Sequence of chain 1.B:
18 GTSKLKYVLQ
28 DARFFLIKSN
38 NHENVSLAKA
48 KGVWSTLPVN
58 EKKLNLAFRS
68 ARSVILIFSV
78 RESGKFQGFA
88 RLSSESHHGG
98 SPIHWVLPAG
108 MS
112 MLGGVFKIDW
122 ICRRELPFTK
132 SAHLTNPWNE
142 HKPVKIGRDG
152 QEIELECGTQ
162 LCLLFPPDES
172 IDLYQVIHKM

Binding-site contacts:
Ligand atom C06 contacts residue SER52 of chain 1.B at 4.1 Å.
Ligand atom C05 contacts residue ASN41 of chain 1.B at 4.2 Å.
Ligand atom N08 contacts residue SO41 of chain 1.J at 2.8 Å (h-bond).
Ligand atom C06 contacts residue TRP102 of chain 1.B at 3.5 Å (hydrophobic).
Ligand atom OXY contacts residue THR53 of chain 1.B at 4.1 Å.
Ligand atom C07 contacts residue SER52 of chain 1.B at 3.4 Å.
Ligand atom C04 contacts residue SO41 of chain 1.J at 3.0 Å.
Ligand atom C05 contacts residue SER52 of chain 1.B at 4.4 Å.
Ligand atom O09 contacts residue TRP51 of chain 1.B at 4.2 Å.
Ligand atom OXY contacts residue ASP150 of chain 1.B at 4.1 Å.
Ligand atom O09 contacts residue SO41 of chain 1.J at 3.4 Å (h-bond).
Ligand atom C05 contacts residue LEU104 of chain 1.B at 4.3 Å (hydrophobic).
Ligand atom O09 contacts residue THR53 of chain 1.B at 3.0 Å (h-bond).
Ligand atom C03 contacts residue MET108 of chain 1.B at 4.0 Å (hydrophobic).
Ligand atom OXY contacts residue SO41 of chain 1.J at 4.1 Å.
Ligand atom C07 contacts residue TRP102 of chain 1.B at 4.0 Å (hydrophobic).
Ligand atom C06 contacts residue SO41 of chain 1.J at 3.8 Å.
Ligand atom N08 contacts residue THR53 of chain 1.B at 4.4 Å.
Ligand atom C05 contacts residue PRO105 of chain 1.B at 4.4 Å (hydrophobic).
Ligand atom C03 contacts residue SER52 of chain 1.B at 4.0 Å.
Ligand atom C06 contacts residue ASN41 of chain 1.B at 3.7 Å.
Ligand atom C03 contacts residue THR53 of chain 1.B at 4.3 Å.
Ligand atom C07 contacts residue SO41 of chain 1.J at 3.2 Å.
Ligand atom C05 contacts residue TRP102 of chain 1.B at 4.4 Å (hydrophobic).
Ligand atom C04 contacts residue SER52 of chain 1.B at 3.8 Å.
Ligand atom N08 contacts residue SER52 of chain 1.B at 2.8 Å (h-bond).
Ligand atom C03 contacts residue SO41 of chain 1.J at 3.8 Å.
Ligand atom O09 contacts residue ASP150 of chain 1.B at 4.0 Å.
Ligand atom O09 contacts residue SER52 of chain 1.B at 3.4 Å (h-bond).
Ligand atom OXY contacts residue LEU54 of chain 1.B at 3.6 Å.
Ligand atom O09 contacts residue LEU54 of chain 1.B at 4.0 Å.
Ligand atom C02 contacts residue THR53 of chain 1.B at 3.8 Å.
Ligand atom N08 contacts residue TRP51 of chain 1.B at 3.6 Å.
Ligand atom C02 contacts residue LEU54 of chain 1.B at 4.1 Å (hydrophobic).
Ligand atom C05 contacts residue SO41 of chain 1.J at 3.5 Å.
Ligand atom C07 contacts residue TRP51 of chain 1.B at 3.5 Å (hydrophobic).
Ligand atom C07 contacts residue ASN41 of chain 1.B at 3.8 Å.
Ligand atom C02 contacts residue SO41 of chain 1.J at 3.5 Å.
Ligand atom C02 contacts residue SER52 of chain 1.B at 4.2 Å.
Ligand atom OXY contacts residue MET108 of chain 1.B at 4.4 Å.

A protein and the small-molecule ligand that binds it are described below.
Small molecule (SMILES): O=C(O)C[C@H]1CCCN1